Binding-site contacts:
Ligand atom CAH contacts residue CYS122 of chain 1.B at 3.9 Å (hydrophobic).
Ligand atom CAD contacts residue GLU70 of chain 1.B at 4.1 Å.
Ligand atom CAH contacts residue GLY49 of chain 1.B at 3.7 Å.
Ligand atom CAN contacts residue CYS122 of chain 1.B at 3.6 Å (hydrophobic).
Ligand atom OAB contacts residue GLY50 of chain 1.B at 3.4 Å.
Ligand atom CAK contacts residue PRO32 of chain 1.B at 3.9 Å (hydrophobic).
Ligand atom CAO contacts residue PHE111 of chain 1.B at 4.5 Å (hydrophobic).
Ligand atom CAH contacts residue LEU55 of chain 1.B at 4.0 Å (hydrophobic).
Ligand atom CAN contacts residue PHE111 of chain 1.B at 3.8 Å (hydrophobic).
Ligand atom CAF contacts residue GLY124 of chain 1.B at 3.6 Å.
Ligand atom OAB contacts residue LEU55 of chain 1.B at 3.7 Å.
Ligand atom CAG contacts residue ALA31 of chain 1.B at 4.2 Å (hydrophobic).
Ligand atom CAF contacts residue ALA48 of chain 1.B at 4.1 Å (hydrophobic).
Ligand atom CAD contacts residue ALA48 of chain 1.B at 4.3 Å (hydrophobic).
Ligand atom CAF contacts residue CYS122 of chain 1.B at 3.9 Å (hydrophobic).
Ligand atom CAI contacts residue PRO32 of chain 1.B at 3.6 Å (hydrophobic).
Ligand atom CAM contacts residue GLY50 of chain 1.B at 4.1 Å.
Ligand atom CAF contacts residue PHE123 of chain 1.B at 4.2 Å (hydrophobic).
Ligand atom CAN contacts residue GLY49 of chain 1.B at 3.5 Å.
Ligand atom OAB contacts residue GLY49 of chain 1.B at 4.0 Å.
Ligand atom CAM contacts residue GLY49 of chain 1.B at 3.9 Å.
Ligand atom CAH contacts residue GLY50 of chain 1.B at 3.4 Å.
Ligand atom CAL contacts residue PRO32 of chain 1.B at 3.8 Å (hydrophobic).
Ligand atom OAC contacts residue PRO32 of chain 1.B at 4.2 Å.
Ligand atom CAD contacts residue GLY124 of chain 1.B at 3.8 Å.
Ligand atom CAF contacts residue GLY49 of chain 1.B at 4.0 Å.
Ligand atom CAM contacts residue PRO32 of chain 1.B at 4.4 Å (hydrophobic).
Ligand atom CAL contacts residue LEU55 of chain 1.B at 4.1 Å (hydrophobic).
Ligand atom CAE contacts residue ALA48 of chain 1.B at 4.4 Å (hydrophobic).
Ligand atom OAA contacts residue PRO32 of chain 1.B at 4.2 Å.
Ligand atom NAJ contacts residue GLY49 of chain 1.B at 3.5 Å.
Ligand atom CAO contacts residue GLY49 of chain 1.B at 3.8 Å.
Ligand atom NAJ contacts residue CYS122 of chain 1.B at 2.9 Å (h-bond).
Ligand atom CAD contacts residue PHE111 of chain 1.B at 4.4 Å (hydrophobic).
Ligand atom CAH contacts residue PHE111 of chain 1.B at 4.1 Å (hydrophobic).
Ligand atom NAJ contacts residue PHE111 of chain 1.B at 3.6 Å.
Ligand atom OAB contacts residue PRO32 of chain 1.B at 4.2 Å.
Ligand atom NAJ contacts residue GLY50 of chain 1.B at 3.7 Å.
Ligand atom CAF contacts residue PHE111 of chain 1.B at 3.7 Å (hydrophobic).
Ligand atom CAG contacts residue PRO32 of chain 1.B at 4.4 Å (hydrophobic).

Sequence of chain 1.B:
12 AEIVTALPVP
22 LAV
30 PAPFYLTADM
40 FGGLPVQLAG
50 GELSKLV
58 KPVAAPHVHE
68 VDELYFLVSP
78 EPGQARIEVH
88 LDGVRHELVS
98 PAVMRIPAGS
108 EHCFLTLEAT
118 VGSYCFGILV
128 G

This small molecule binds to this protein.
Small molecule (SMILES): O=C(O)C(=O)Cc1c[nH]c2ccccc12